The protein below binds the small molecule below.
Small molecule (SMILES): CCCCCCCC(=O)OC[C@H](COP(=O)(O)O[C@@H]1[C@H](O)[C@H](O)[C@@H](OP(=O)(O)O)[C@H](OP(=O)(O)O)[C@H]1O)OC(=O)CCCCCCC

Binding-site contacts:
Ligand atom C7B contacts residue LEU323 of chain 1.D at 3.8 Å (hydrophobic).
Ligand atom C1B contacts residue PHE330 of chain 1.D at 3.8 Å (hydrophobic).
Ligand atom C4B contacts residue ALA326 of chain 1.D at 4.4 Å (hydrophobic).
Ligand atom C4B contacts residue TRP267 of chain 1.A at 4.3 Å (hydrophobic).
Ligand atom C3B contacts residue ALA327 of chain 1.D at 4.1 Å (hydrophobic).
Ligand atom C8B contacts residue VAL264 of chain 1.A at 4.5 Å (hydrophobic).
Ligand atom C8B contacts residue LEU323 of chain 1.D at 4.4 Å (hydrophobic).
Ligand atom C8B contacts residue ILE260 of chain 1.A at 4.3 Å (hydrophobic).
Ligand atom C8B contacts residue TRP267 of chain 1.A at 4.3 Å (hydrophobic).
Ligand atom O1B contacts residue PHE330 of chain 1.D at 3.2 Å.
Ligand atom C6B contacts residue TRP267 of chain 1.A at 4.0 Å (hydrophobic).
Ligand atom C5B contacts residue ALA326 of chain 1.D at 4.3 Å (hydrophobic).
Ligand atom C3B contacts residue ALA326 of chain 1.D at 4.3 Å (hydrophobic).
Ligand atom C2B contacts residue PHE330 of chain 1.D at 3.6 Å (hydrophobic).

Sequence of chain 1.D:
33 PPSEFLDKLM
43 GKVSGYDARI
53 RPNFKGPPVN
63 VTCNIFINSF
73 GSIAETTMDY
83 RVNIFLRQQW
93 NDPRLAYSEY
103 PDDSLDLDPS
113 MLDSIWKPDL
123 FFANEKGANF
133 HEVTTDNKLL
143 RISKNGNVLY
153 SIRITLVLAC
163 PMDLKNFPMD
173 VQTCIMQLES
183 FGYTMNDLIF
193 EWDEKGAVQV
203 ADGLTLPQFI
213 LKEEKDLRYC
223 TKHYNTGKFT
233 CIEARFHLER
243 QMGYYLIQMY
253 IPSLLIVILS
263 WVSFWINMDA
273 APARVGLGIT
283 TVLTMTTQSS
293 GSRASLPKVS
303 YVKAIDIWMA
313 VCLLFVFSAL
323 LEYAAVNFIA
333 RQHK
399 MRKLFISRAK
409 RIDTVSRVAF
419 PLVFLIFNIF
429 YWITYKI

Sequence of chain 1.A:
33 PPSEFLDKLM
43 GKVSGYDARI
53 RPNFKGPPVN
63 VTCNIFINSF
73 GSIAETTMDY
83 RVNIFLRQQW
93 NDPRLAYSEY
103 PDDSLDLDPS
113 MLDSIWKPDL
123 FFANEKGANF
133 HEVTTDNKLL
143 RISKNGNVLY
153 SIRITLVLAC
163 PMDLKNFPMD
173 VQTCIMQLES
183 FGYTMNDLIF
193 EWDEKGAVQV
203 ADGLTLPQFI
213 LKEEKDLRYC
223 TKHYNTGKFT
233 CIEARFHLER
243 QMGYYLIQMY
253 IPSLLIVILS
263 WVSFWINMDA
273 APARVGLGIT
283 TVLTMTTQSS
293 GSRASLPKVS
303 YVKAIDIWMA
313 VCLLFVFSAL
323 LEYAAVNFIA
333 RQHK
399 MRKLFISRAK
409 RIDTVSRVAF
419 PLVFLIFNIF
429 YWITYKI